This protein binds this small molecule.
Small molecule (SMILES): N[C@@H](Cc1c[nH]c[nH+]1)C(=O)O

Binding-site contacts:
Ligand atom CE1 contacts residue TRP128 of chain 1.A at 3.6 Å (hydrophobic).
Ligand atom OXT contacts residue THR11 of chain 1.A at 3.3 Å.
Ligand atom ND1 contacts residue CYS81 of chain 1.A at 2.9 Å (h-bond).
Ligand atom OXT contacts residue LYS236 of chain 1.A at 2.8 Å (salt-bridge).
Ligand atom CA contacts residue LEU148 of chain 1.A at 4.2 Å (hydrophobic).
Ligand atom CB contacts residue ILE12 of chain 1.A at 3.6 Å (hydrophobic).
Ligand atom C contacts residue LYS236 of chain 1.A at 4.0 Å.
Ligand atom CB contacts residue THR11 of chain 1.A at 3.1 Å.
Ligand atom N contacts residue ILE12 of chain 1.A at 3.8 Å.
Ligand atom CB contacts residue SER80 of chain 1.A at 3.5 Å.
Ligand atom OXT contacts residue LEU157 of chain 1.A at 3.5 Å.
Ligand atom CD2 contacts residue ILE12 of chain 1.A at 3.8 Å (hydrophobic).
Ligand atom CA contacts residue THR11 of chain 1.A at 3.9 Å.
Ligand atom ND1 contacts residue THR11 of chain 1.A at 4.1 Å.
Ligand atom N contacts residue LEU148 of chain 1.A at 3.1 Å.
Ligand atom C contacts residue LEU157 of chain 1.A at 3.6 Å (hydrophobic).
Ligand atom OXT contacts residue HIS235 of chain 1.A at 3.2 Å (h-bond).
Ligand atom CG contacts residue SER80 of chain 1.A at 3.8 Å.
Ligand atom O contacts residue ILE209 of chain 1.A at 3.9 Å.
Ligand atom N contacts residue THR11 of chain 1.A at 3.8 Å.
Ligand atom CD2 contacts residue TRP128 of chain 1.A at 3.7 Å (hydrophobic).
Ligand atom O contacts residue LEU157 of chain 1.A at 4.2 Å.
Ligand atom ND1 contacts residue SER80 of chain 1.A at 3.5 Å (h-bond).
Ligand atom CE1 contacts residue CYS81 of chain 1.A at 3.5 Å (hydrophobic).
Ligand atom N contacts residue HIS14 of chain 1.A at 3.0 Å.
Ligand atom O contacts residue HIS235 of chain 1.A at 2.6 Å (h-bond).
Ligand atom CE1 contacts residue LEU121 of chain 1.A at 4.2 Å (hydrophobic).
Ligand atom CG contacts residue THR11 of chain 1.A at 3.9 Å.
Ligand atom NE2 contacts residue TRP128 of chain 1.A at 2.8 Å.
Ligand atom C contacts residue THR11 of chain 1.A at 3.7 Å.
Ligand atom C contacts residue SER80 of chain 1.A at 3.2 Å.
Ligand atom O contacts residue SER80 of chain 1.A at 2.8 Å (h-bond).
Ligand atom CG contacts residue CYS81 of chain 1.A at 3.7 Å (hydrophobic).
Ligand atom CG contacts residue ILE12 of chain 1.A at 3.7 Å (hydrophobic).
Ligand atom CA contacts residue LEU157 of chain 1.A at 3.7 Å (hydrophobic).
Ligand atom OXT contacts residue SER80 of chain 1.A at 3.8 Å.
Ligand atom N contacts residue LEU157 of chain 1.A at 3.2 Å.
Ligand atom OXT contacts residue HIS14 of chain 1.A at 3.8 Å.
Ligand atom C contacts residue HIS235 of chain 1.A at 3.3 Å.
Ligand atom CA contacts residue SER80 of chain 1.A at 3.9 Å.

Sequence of chain 1.A:
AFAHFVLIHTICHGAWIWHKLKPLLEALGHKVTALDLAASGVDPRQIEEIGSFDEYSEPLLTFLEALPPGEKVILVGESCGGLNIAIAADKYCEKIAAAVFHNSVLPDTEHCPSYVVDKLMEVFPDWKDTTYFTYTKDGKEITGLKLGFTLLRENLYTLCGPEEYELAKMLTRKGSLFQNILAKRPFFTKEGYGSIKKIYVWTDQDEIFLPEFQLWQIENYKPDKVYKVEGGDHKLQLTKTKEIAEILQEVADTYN